Binding-site contacts:
Ligand atom C3 contacts residue ASN714 of chain 1.B at 3.8 Å.
Ligand atom O5 contacts residue ASN714 of chain 1.B at 2.4 Å (h-bond).
Ligand atom O4 contacts residue LEU919 of chain 1.B at 3.9 Å.
Ligand atom C5 contacts residue ASN714 of chain 1.B at 3.7 Å.
Ligand atom C3 contacts residue LEU919 of chain 1.B at 4.5 Å (hydrophobic).
Ligand atom C5 contacts residue GLN923 of chain 1.B at 4.1 Å.
Ligand atom O7 contacts residue LEU919 of chain 1.B at 3.6 Å.
Ligand atom C8 contacts residue GLN923 of chain 1.B at 4.0 Å.
Ligand atom O7 contacts residue ASN714 of chain 1.B at 4.3 Å.
Ligand atom C7 contacts residue ASN714 of chain 1.B at 3.8 Å.
Ligand atom C7 contacts residue LEU919 of chain 1.B at 4.0 Å (hydrophobic).
Ligand atom C6 contacts residue GLN923 of chain 1.B at 4.1 Å.
Ligand atom C1 contacts residue ASN714 of chain 1.B at 1.4 Å.
Ligand atom C2 contacts residue ASN714 of chain 1.B at 2.4 Å.
Ligand atom C4 contacts residue ASN714 of chain 1.B at 4.2 Å.
Ligand atom N2 contacts residue ASN714 of chain 1.B at 2.8 Å (h-bond).

The small molecule below binds the protein below.
Small molecule (SMILES): CC(=O)N[C@H]1[C@H](O[C@H]2[C@H](O)[C@@H](NC(C)=O)CO[C@@H]2CO)O[C@H](CO)[C@@H](O)[C@@H]1O

Sequence of chain 1.B:
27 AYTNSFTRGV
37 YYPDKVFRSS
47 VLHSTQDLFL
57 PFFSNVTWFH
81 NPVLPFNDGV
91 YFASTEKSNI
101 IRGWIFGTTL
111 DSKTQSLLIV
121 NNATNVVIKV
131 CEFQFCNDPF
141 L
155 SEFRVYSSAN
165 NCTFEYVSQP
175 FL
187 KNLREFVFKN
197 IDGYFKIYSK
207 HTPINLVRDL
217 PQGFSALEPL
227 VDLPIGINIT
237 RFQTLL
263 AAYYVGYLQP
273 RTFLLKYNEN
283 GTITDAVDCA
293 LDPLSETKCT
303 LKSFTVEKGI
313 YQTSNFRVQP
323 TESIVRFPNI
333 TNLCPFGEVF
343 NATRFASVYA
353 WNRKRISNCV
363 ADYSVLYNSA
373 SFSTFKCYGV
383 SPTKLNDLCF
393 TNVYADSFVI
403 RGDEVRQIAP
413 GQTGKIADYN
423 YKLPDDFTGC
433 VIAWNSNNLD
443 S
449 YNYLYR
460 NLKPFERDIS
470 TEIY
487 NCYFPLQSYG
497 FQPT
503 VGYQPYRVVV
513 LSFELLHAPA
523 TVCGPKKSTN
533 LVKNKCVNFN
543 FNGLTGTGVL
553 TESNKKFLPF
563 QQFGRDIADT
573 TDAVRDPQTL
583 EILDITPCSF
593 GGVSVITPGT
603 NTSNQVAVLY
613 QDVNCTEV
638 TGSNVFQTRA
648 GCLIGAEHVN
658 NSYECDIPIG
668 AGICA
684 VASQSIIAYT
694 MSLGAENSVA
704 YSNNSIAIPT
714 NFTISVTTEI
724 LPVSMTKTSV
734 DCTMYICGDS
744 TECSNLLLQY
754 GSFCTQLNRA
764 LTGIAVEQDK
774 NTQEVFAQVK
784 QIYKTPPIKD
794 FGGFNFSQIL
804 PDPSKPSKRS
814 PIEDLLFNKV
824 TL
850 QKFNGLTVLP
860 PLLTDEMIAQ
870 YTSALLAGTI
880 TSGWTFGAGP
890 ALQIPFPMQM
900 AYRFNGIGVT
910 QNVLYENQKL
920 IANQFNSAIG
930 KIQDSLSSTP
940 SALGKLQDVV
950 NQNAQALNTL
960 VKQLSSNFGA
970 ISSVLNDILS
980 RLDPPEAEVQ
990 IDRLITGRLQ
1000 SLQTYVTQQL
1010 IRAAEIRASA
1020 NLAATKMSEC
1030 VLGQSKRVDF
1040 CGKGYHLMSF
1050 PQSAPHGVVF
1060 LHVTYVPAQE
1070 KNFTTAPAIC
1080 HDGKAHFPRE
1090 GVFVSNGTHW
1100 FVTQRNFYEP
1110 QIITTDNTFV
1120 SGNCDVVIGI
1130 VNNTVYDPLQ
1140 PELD